Binding-site contacts:
Ligand atom CE1 contacts residue LEU348 of chain 27.T at 4.0 Å (hydrophobic).
Ligand atom CB contacts residue TYR619 of chain 27.T at 4.0 Å (hydrophobic).
Ligand atom CA contacts residue TYR619 of chain 27.T at 3.8 Å (hydrophobic).
Ligand atom CE1 contacts residue MET843 of chain 27.T at 4.1 Å (hydrophobic).
Ligand atom CE1 contacts residue GLU894 of chain 27.T at 4.3 Å.
Ligand atom CA contacts residue ARG649 of chain 27.T at 3.9 Å.
Ligand atom C contacts residue ASN617 of chain 27.T at 4.2 Å.
Ligand atom C contacts residue ARG649 of chain 27.T at 3.8 Å.
Ligand atom N contacts residue CYS621 of chain 27.T at 3.2 Å (h-bond).
Ligand atom CA contacts residue TYR619 of chain 27.T at 3.6 Å (hydrophobic).
Ligand atom N contacts residue ASN617 of chain 27.T at 2.8 Å (h-bond).
Ligand atom CA contacts residue ASN617 of chain 27.T at 4.2 Å.
Ligand atom CG contacts residue ARG46 of chain 27.V at 3.7 Å.
Ligand atom CD contacts residue ASN617 of chain 27.T at 2.8 Å.
Ligand atom CG contacts residue GLU894 of chain 27.T at 3.8 Å.
Ligand atom CB contacts residue TYR619 of chain 27.T at 3.1 Å (hydrophobic).
Ligand atom CB contacts residue ARG649 of chain 27.T at 3.8 Å.
Ligand atom O contacts residue ARG845 of chain 27.T at 4.2 Å.
Ligand atom CG contacts residue PHE896 of chain 27.T at 3.4 Å (hydrophobic).
Ligand atom CD contacts residue CYS621 of chain 27.T at 4.2 Å (hydrophobic).
Ligand atom CB contacts residue ARG649 of chain 27.T at 3.6 Å.
Ligand atom N contacts residue ASP618 of chain 27.T at 3.5 Å (salt-bridge).
Ligand atom N contacts residue ARG649 of chain 27.T at 3.8 Å.
Ligand atom CB contacts residue PHE896 of chain 27.T at 3.9 Å (hydrophobic).
Ligand atom CB contacts residue GLU894 of chain 27.T at 4.2 Å.
Ligand atom N contacts residue TYR619 of chain 27.T at 3.4 Å.
Ligand atom CG contacts residue ASN617 of chain 27.T at 3.6 Å.
Ligand atom C contacts residue TYR619 of chain 27.T at 3.4 Å (hydrophobic).
Ligand atom CB contacts residue CYS621 of chain 27.T at 3.7 Å (hydrophobic).
Ligand atom C contacts residue ARG649 of chain 27.T at 4.2 Å.
Ligand atom CA contacts residue ARG649 of chain 27.T at 4.0 Å.
Ligand atom O contacts residue TYR619 of chain 27.T at 3.9 Å.
Ligand atom CA contacts residue CYS621 of chain 27.T at 3.1 Å (hydrophobic).
Ligand atom N contacts residue TYR619 of chain 27.T at 3.7 Å.
Ligand atom CD contacts residue ARG46 of chain 27.V at 3.9 Å.
Ligand atom ND1 contacts residue LEU348 of chain 27.T at 4.2 Å.
Ligand atom CD2 contacts residue ARG845 of chain 27.T at 3.8 Å.
Ligand atom CD2 contacts residue GLU894 of chain 27.T at 4.2 Å.
Ligand atom O contacts residue ARG649 of chain 27.T at 3.2 Å (salt-bridge).
Ligand atom ND1 contacts residue GLU894 of chain 27.T at 3.9 Å.

Sequence of chain 27.T:
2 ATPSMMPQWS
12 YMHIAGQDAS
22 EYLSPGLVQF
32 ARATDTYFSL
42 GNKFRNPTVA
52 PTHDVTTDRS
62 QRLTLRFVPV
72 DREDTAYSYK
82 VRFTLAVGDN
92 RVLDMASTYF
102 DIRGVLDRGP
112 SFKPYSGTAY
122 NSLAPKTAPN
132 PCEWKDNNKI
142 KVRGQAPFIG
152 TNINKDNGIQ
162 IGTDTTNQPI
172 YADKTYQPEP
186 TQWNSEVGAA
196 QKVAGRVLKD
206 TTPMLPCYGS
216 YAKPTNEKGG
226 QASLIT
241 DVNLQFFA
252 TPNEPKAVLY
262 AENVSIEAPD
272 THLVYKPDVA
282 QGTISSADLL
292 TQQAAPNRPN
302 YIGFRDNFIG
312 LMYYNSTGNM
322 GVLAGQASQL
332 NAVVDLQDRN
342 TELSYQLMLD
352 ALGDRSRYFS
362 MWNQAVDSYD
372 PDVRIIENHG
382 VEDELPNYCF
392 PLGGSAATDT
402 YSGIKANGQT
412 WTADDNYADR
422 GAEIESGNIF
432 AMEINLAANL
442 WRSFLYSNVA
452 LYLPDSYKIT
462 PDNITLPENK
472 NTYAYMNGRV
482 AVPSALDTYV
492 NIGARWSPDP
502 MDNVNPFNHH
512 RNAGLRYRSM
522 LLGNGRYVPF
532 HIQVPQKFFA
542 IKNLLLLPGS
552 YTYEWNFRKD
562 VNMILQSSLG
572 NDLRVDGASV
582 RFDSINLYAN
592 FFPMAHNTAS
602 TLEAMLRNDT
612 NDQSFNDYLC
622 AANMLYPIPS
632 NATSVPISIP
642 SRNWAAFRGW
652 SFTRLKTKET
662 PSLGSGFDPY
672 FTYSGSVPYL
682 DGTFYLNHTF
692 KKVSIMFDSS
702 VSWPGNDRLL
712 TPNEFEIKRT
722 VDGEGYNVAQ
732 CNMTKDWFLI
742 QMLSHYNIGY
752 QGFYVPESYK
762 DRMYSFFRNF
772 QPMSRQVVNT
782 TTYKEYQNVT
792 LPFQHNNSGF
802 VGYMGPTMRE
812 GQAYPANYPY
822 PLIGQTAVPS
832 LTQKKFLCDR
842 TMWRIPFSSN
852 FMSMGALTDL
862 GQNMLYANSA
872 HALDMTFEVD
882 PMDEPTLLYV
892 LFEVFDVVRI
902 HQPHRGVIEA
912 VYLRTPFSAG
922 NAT

This small molecule binds to this protein.
Small molecule (SMILES): NC(N)=NCCC[C@H](NC(=O)[C@@H]1CCCN1)C(=O)N[C@H](C=O)CC1=NC=NC1

Sequence of chain 27.V:
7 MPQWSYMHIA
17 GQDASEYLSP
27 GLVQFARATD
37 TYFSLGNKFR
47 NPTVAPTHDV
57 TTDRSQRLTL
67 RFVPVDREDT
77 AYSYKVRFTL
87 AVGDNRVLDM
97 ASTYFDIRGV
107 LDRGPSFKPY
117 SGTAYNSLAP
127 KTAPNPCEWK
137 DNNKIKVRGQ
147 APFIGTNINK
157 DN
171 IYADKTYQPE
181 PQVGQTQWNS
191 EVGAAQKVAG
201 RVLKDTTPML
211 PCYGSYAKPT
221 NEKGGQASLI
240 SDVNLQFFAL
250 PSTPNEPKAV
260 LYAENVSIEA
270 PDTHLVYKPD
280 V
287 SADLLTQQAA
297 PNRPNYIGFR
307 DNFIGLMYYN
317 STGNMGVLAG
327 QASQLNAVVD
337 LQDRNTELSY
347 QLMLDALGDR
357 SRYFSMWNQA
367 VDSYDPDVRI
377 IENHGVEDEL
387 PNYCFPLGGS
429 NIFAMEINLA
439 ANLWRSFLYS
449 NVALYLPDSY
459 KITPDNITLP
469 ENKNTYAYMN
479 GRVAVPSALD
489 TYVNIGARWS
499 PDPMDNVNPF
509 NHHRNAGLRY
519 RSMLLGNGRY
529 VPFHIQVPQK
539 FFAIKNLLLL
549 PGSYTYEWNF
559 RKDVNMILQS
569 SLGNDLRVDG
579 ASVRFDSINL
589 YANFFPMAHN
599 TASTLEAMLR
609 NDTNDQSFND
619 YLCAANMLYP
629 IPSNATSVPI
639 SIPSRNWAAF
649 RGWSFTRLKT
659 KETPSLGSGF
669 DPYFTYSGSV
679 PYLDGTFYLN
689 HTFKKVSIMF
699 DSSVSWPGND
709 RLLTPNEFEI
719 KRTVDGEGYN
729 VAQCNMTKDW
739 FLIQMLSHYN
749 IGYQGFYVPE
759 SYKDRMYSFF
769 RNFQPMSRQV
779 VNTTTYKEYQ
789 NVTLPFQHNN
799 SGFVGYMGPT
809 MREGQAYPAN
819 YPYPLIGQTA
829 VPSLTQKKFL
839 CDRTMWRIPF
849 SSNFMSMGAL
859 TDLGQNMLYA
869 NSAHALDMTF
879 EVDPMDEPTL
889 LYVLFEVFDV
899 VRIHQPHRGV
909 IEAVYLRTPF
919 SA